The protein below binds the small molecule below.
Small molecule (SMILES): CC(=O)N[C@H]1[C@H](O[C@H]2[C@H](O)[C@@H](NC(C)=O)CO[C@@H]2CO)O[C@H](CO)[C@@H](O)[C@@H]1O

Binding-site contacts:
Ligand atom C7 contacts residue THR156 of chain 1.F at 3.4 Å.
Ligand atom C2 contacts residue HIS148 of chain 1.F at 4.2 Å.
Ligand atom O7 contacts residue THR156 of chain 1.F at 2.4 Å.
Ligand atom C8 contacts residue HIS148 of chain 1.F at 1.2 Å.
Ligand atom C4 contacts residue THR156 of chain 1.F at 4.1 Å.
Ligand atom O5 contacts residue THR156 of chain 1.F at 3.8 Å.
Ligand atom C1 contacts residue ASN154 of chain 1.F at 2.5 Å.
Ligand atom C7 contacts residue HIS148 of chain 1.F at 2.3 Å.
Ligand atom C2 contacts residue MET151 of chain 1.F at 4.1 Å (hydrophobic).
Ligand atom O5 contacts residue ARG164 of chain 1.F at 4.3 Å.
Ligand atom C6 contacts residue THR156 of chain 1.F at 1.8 Å.
Ligand atom C4 contacts residue ASN154 of chain 1.F at 3.2 Å.
Ligand atom N2 contacts residue ASN154 of chain 1.F at 4.3 Å.
Ligand atom C6 contacts residue GLY157 of chain 1.F at 4.2 Å.
Ligand atom C8 contacts residue THR156 of chain 1.F at 2.9 Å.
Ligand atom N2 contacts residue GLY150 of chain 1.F at 4.1 Å.
Ligand atom C5 contacts residue THR156 of chain 1.F at 3.2 Å.
Ligand atom O4 contacts residue ASN154 of chain 1.F at 3.5 Å (h-bond).
Ligand atom O6 contacts residue THR156 of chain 1.F at 1.2 Å (h-bond).
Ligand atom C1 contacts residue MET151 of chain 1.F at 3.6 Å (hydrophobic).
Ligand atom C6 contacts residue ASN154 of chain 1.F at 3.0 Å.
Ligand atom N2 contacts residue THR156 of chain 1.F at 4.3 Å.
Ligand atom C5 contacts residue ASN154 of chain 1.F at 2.1 Å.
Ligand atom C2 contacts residue ASN154 of chain 1.F at 3.5 Å.
Ligand atom C2 contacts residue GLY150 of chain 1.F at 4.5 Å.
Ligand atom O6 contacts residue ASN154 of chain 1.F at 2.4 Å (h-bond).
Ligand atom C7 contacts residue MET151 of chain 1.F at 4.0 Å (hydrophobic).
Ligand atom C1 contacts residue GLY150 of chain 1.F at 3.8 Å.
Ligand atom C8 contacts residue GLY157 of chain 1.F at 4.5 Å.
Ligand atom O4 contacts residue THR156 of chain 1.F at 4.2 Å.
Ligand atom C8 contacts residue MET151 of chain 1.F at 4.1 Å (hydrophobic).
Ligand atom O5 contacts residue ASN154 of chain 1.F at 2.4 Å (h-bond).
Ligand atom N2 contacts residue HIS148 of chain 1.F at 2.8 Å (h-bond).
Ligand atom C6 contacts residue ASP155 of chain 1.F at 4.3 Å.
Ligand atom O6 contacts residue ASP155 of chain 1.F at 4.2 Å.
Ligand atom N2 contacts residue MET151 of chain 1.F at 3.4 Å.
Ligand atom O7 contacts residue HIS148 of chain 1.F at 3.3 Å (h-bond).
Ligand atom C3 contacts residue ASN154 of chain 1.F at 3.5 Å.

Sequence of chain 1.F:
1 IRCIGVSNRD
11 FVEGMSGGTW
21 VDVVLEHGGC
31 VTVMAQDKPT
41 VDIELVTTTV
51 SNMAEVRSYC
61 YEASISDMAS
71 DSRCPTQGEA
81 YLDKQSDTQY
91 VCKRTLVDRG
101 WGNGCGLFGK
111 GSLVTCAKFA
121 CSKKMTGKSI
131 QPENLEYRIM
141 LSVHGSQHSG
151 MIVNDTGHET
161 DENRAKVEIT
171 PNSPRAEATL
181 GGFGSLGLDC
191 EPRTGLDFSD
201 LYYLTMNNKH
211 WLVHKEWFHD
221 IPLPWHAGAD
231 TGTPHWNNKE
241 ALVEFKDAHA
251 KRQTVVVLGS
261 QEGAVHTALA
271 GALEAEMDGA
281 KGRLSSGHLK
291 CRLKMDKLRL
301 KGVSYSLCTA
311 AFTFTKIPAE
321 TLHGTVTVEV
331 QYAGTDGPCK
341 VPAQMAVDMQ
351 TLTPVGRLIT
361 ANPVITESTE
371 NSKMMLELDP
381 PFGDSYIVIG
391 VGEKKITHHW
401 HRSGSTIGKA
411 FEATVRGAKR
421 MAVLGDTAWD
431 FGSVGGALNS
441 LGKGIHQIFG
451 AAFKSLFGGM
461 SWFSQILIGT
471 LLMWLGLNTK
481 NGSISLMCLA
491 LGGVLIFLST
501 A